Sequence of chain 1.A:
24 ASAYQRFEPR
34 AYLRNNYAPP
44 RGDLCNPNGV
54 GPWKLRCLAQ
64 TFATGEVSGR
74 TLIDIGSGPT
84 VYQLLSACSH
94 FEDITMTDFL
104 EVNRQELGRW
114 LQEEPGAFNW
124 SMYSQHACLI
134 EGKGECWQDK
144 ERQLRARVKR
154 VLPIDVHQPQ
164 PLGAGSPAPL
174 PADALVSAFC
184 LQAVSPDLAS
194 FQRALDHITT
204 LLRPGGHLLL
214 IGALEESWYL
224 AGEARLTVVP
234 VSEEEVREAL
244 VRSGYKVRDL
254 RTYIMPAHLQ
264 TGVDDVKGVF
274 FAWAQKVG

A protein and the small-molecule ligand that binds it are described below.
Small molecule (SMILES): NC[C@H](O)c1ccc(O)cc1

Binding-site contacts:
Ligand atom C8 contacts residue TYR35 of chain 1.A at 3.9 Å (hydrophobic).
Ligand atom C6 contacts residue GLU219 of chain 1.A at 4.1 Å.
Ligand atom N8 contacts residue PHE182 of chain 1.A at 4.2 Å.
Ligand atom C2 contacts residue TYR35 of chain 1.A at 4.0 Å (hydrophobic).
Ligand atom C5 contacts residue ARG44 of chain 1.A at 3.2 Å.
Ligand atom C4 contacts residue ARG44 of chain 1.A at 3.9 Å.
Ligand atom N8 contacts residue ALA186 of chain 1.A at 4.0 Å.
Ligand atom C5 contacts residue MET258 of chain 1.A at 4.2 Å (hydrophobic).
Ligand atom C7 contacts residue GLU219 of chain 1.A at 3.2 Å.
Ligand atom C1 contacts residue PHE182 of chain 1.A at 3.9 Å (hydrophobic).
Ligand atom C3 contacts residue LYS57 of chain 1.A at 4.2 Å.
Ligand atom C5 contacts residue ASP267 of chain 1.A at 4.3 Å.
Ligand atom C1 contacts residue ASN39 of chain 1.A at 3.9 Å.
Ligand atom C6 contacts residue PHE182 of chain 1.A at 4.2 Å (hydrophobic).
Ligand atom C6 contacts residue VAL269 of chain 1.A at 4.1 Å (hydrophobic).
Ligand atom C3 contacts residue TYR40 of chain 1.A at 4.1 Å (hydrophobic).
Ligand atom C1 contacts residue GLU219 of chain 1.A at 4.2 Å.
Ligand atom C7 contacts residue ASP267 of chain 1.A at 4.1 Å.
Ligand atom C6 contacts residue ASN39 of chain 1.A at 4.1 Å.
Ligand atom C6 contacts residue ASP267 of chain 1.A at 3.6 Å.
Ligand atom N8 contacts residue GLU219 of chain 1.A at 3.4 Å (salt-bridge).
Ligand atom O4 contacts residue ARG44 of chain 1.A at 4.2 Å.
Ligand atom N8 contacts residue TYR222 of chain 1.A at 3.5 Å.
Ligand atom C4 contacts residue ASN39 of chain 1.A at 4.0 Å.
Ligand atom O4 contacts residue VAL53 of chain 1.A at 3.9 Å.
Ligand atom C4 contacts residue PHE182 of chain 1.A at 4.1 Å (hydrophobic).
Ligand atom O7 contacts residue GLU219 of chain 1.A at 2.7 Å (salt-bridge).
Ligand atom C5 contacts residue ASN39 of chain 1.A at 4.1 Å.
Ligand atom C7 contacts residue PHE182 of chain 1.A at 4.1 Å (hydrophobic).
Ligand atom O7 contacts residue TYR222 of chain 1.A at 3.4 Å.
Ligand atom C8 contacts residue GLU219 of chain 1.A at 4.2 Å.
Ligand atom O7 contacts residue ASP267 of chain 1.A at 3.1 Å (salt-bridge).
Ligand atom C6 contacts residue ARG44 of chain 1.A at 3.5 Å.
Ligand atom C3 contacts residue PHE182 of chain 1.A at 3.8 Å (hydrophobic).
Ligand atom C1 contacts residue ASP267 of chain 1.A at 4.1 Å.
Ligand atom C2 contacts residue PHE182 of chain 1.A at 3.8 Å (hydrophobic).
Ligand atom C8 contacts residue PHE182 of chain 1.A at 3.9 Å (hydrophobic).
Ligand atom C2 contacts residue ASN39 of chain 1.A at 3.7 Å.
Ligand atom C3 contacts residue ASN39 of chain 1.A at 3.8 Å.
Ligand atom O4 contacts residue LYS57 of chain 1.A at 3.7 Å.